Sequence of chain 2.A:
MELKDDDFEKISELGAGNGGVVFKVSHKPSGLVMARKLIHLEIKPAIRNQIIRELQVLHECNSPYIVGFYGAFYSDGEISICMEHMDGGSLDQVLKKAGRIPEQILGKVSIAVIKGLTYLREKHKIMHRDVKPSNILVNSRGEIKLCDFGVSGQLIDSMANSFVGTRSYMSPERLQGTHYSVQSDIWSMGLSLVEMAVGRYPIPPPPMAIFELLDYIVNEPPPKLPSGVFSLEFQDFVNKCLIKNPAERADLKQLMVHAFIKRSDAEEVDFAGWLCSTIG

Binding-site contacts:
Ligand atom C7 contacts residue ILE156 of chain 2.A at 3.6 Å (hydrophobic).
Ligand atom C26 contacts residue LYS37 of chain 2.A at 3.6 Å.
Ligand atom F19 contacts residue ASP148 of chain 2.A at 3.3 Å.
Ligand atom C30 contacts residue ANP1 of chain 2.B at 3.7 Å.
Ligand atom F10 contacts residue VAL151 of chain 2.A at 3.4 Å.
Ligand atom I16 contacts residue VAL67 of chain 2.A at 3.6 Å.
Ligand atom C24 contacts residue GLY150 of chain 2.A at 3.7 Å.
Ligand atom N2 contacts residue ILE81 of chain 2.A at 3.5 Å.
Ligand atom C11 contacts residue PHE149 of chain 2.A at 3.3 Å (hydrophobic).
Ligand atom C22 contacts residue ASN161 of chain 2.A at 3.4 Å.
Ligand atom C17 contacts residue MET83 of chain 2.A at 3.7 Å (hydrophobic).
Ligand atom O25 contacts residue ILE156 of chain 2.A at 3.6 Å.
Ligand atom O32 contacts residue GLY20 of chain 2.A at 3.4 Å (h-bond).
Ligand atom C14 contacts residue ASP148 of chain 2.A at 3.6 Å.
Ligand atom O25 contacts residue GLY150 of chain 2.A at 3.2 Å.
Ligand atom C18 contacts residue ILE81 of chain 2.A at 3.6 Å (hydrophobic).
Ligand atom F12 contacts residue LEU55 of chain 2.A at 3.5 Å.
Ligand atom F19 contacts residue ILE81 of chain 2.A at 3.3 Å.
Ligand atom C18 contacts residue ASP148 of chain 2.A at 3.4 Å.
Ligand atom F12 contacts residue VAL151 of chain 2.A at 3.2 Å.
Ligand atom O32 contacts residue ANP1 of chain 2.B at 2.7 Å (h-bond).
Ligand atom C13 contacts residue ASP148 of chain 2.A at 3.6 Å.
Ligand atom F19 contacts residue LYS37 of chain 2.A at 3.6 Å.
Ligand atom O29 contacts residue LYS37 of chain 2.A at 3.0 Å (salt-bridge).
Ligand atom C3 contacts residue ASP148 of chain 2.A at 3.7 Å.
Ligand atom O29 contacts residue ANP1 of chain 2.B at 3.6 Å.
Ligand atom O27 contacts residue ASP148 of chain 2.A at 3.3 Å (salt-bridge).
Ligand atom O27 contacts residue LYS37 of chain 2.A at 2.8 Å (salt-bridge).
Ligand atom F10 contacts residue PHE149 of chain 2.A at 3.4 Å.
Ligand atom O32 contacts residue LYS37 of chain 2.A at 3.4 Å (salt-bridge).
Ligand atom F10 contacts residue SER152 of chain 2.A at 3.4 Å.
Ligand atom N8 contacts residue ILE156 of chain 2.A at 3.5 Å.
Ligand atom O29 contacts residue ASP148 of chain 2.A at 3.4 Å (salt-bridge).
Ligand atom C9 contacts residue PHE149 of chain 2.A at 3.4 Å (hydrophobic).
Ligand atom C24 contacts residue HIS128 of chain 2.A at 3.6 Å.
Ligand atom C23 contacts residue ARG129 of chain 2.A at 3.3 Å.
Ligand atom C14 contacts residue LEU58 of chain 2.A at 3.6 Å (hydrophobic).
Ligand atom F12 contacts residue PHE149 of chain 2.A at 3.2 Å.
Ligand atom C9 contacts residue LEU155 of chain 2.A at 3.6 Å (hydrophobic).
Ligand atom F10 contacts residue GLY150 of chain 2.A at 3.6 Å.

This small molecule binds to this protein.
Small molecule (SMILES): O=C(NOCCO)c1cc(CN2OCCCC2=O)c(F)c(F)c1Nc1ccc(I)cc1F